Sequence of chain 1.F:
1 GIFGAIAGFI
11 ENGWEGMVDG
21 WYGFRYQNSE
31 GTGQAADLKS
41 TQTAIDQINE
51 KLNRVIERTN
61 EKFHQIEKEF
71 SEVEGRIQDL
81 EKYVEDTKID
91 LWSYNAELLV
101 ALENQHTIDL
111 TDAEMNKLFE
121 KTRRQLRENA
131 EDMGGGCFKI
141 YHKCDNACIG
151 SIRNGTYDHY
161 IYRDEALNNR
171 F

Sequence of chain 1.E:
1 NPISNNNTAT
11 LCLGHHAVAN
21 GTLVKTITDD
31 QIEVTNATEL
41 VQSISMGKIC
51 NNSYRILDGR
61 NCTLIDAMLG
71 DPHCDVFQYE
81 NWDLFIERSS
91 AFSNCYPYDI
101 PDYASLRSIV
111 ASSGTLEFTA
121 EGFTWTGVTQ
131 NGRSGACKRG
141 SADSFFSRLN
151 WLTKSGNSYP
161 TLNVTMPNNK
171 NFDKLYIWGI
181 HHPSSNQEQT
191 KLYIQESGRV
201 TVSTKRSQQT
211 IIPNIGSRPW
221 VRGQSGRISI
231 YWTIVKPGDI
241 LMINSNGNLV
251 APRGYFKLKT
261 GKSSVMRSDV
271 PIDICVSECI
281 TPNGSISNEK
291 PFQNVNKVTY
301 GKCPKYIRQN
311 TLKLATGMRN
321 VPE

This small molecule binds to this protein.
Small molecule (SMILES): CC(=O)N[C@@H]1[C@@H](O)[C@H](O)[C@@H](CO)O[C@H]1O

Binding-site contacts:
Ligand atom C8 contacts residue ASN283 of chain 1.E at 3.0 Å.
Ligand atom C2 contacts residue ASN283 of chain 1.E at 2.7 Å.
Ligand atom C6 contacts residue ASN296 of chain 1.E at 3.7 Å.
Ligand atom O5 contacts residue PRO282 of chain 1.E at 4.4 Å.
Ligand atom O7 contacts residue VAL295 of chain 1.E at 3.6 Å (h-bond).
Ligand atom N2 contacts residue ASN283 of chain 1.E at 3.2 Å (h-bond).
Ligand atom O7 contacts residue ASN283 of chain 1.E at 4.1 Å.
Ligand atom O6 contacts residue ASN296 of chain 1.E at 3.1 Å (h-bond).
Ligand atom C5 contacts residue ASN296 of chain 1.E at 3.4 Å.
Ligand atom C5 contacts residue ASN283 of chain 1.E at 3.6 Å.
Ligand atom O5 contacts residue ASN283 of chain 1.E at 2.3 Å (h-bond).
Ligand atom C3 contacts residue ASN283 of chain 1.E at 4.0 Å.
Ligand atom C1 contacts residue ASN283 of chain 1.E at 1.4 Å.
Ligand atom C7 contacts residue ASN283 of chain 1.E at 3.3 Å.
Ligand atom C7 contacts residue VAL295 of chain 1.E at 3.9 Å (hydrophobic).
Ligand atom C4 contacts residue ASN283 of chain 1.E at 4.2 Å.
Ligand atom N2 contacts residue VAL295 of chain 1.E at 3.9 Å.
Ligand atom O5 contacts residue ASN296 of chain 1.E at 3.5 Å (h-bond).
Ligand atom C1 contacts residue ASN296 of chain 1.E at 3.8 Å.
Ligand atom C6 contacts residue PRO282 of chain 1.E at 4.1 Å (hydrophobic).
Ligand atom O6 contacts residue PRO282 of chain 1.E at 3.6 Å.
Ligand atom C1 contacts residue VAL295 of chain 1.E at 4.5 Å (hydrophobic).
Ligand atom O6 contacts residue GLU69 of chain 1.F at 2.5 Å (salt-bridge).
Ligand atom C6 contacts residue GLU69 of chain 1.F at 3.7 Å.